This small molecule binds to this protein.
Small molecule (SMILES): CC(C)C[C@H](NC(=O)[C@@H]1CCCN1C(=O)[C@H](CC(C)C)NC(=O)[C@H](CC(=O)O)NC(=O)[C@H](CC1CCCCC1)NC(=O)[C@H](CCC(N)=O)NC(=O)/C=C/c1ccccc1)C(=O)O

Binding-site contacts:
Ligand atom C32 contacts residue PHE298 of chain 1.A at 3.8 Å (hydrophobic).
Ligand atom CE1 contacts residue VAL364 of chain 1.A at 3.8 Å (hydrophobic).
Ligand atom C3 contacts residue ARG385 of chain 1.A at 3.8 Å.
Ligand atom C contacts residue MET382 of chain 1.A at 3.8 Å (hydrophobic).
Ligand atom CD1 contacts residue GLY194 of chain 1.A at 3.7 Å.
Ligand atom CB contacts residue GLY194 of chain 1.A at 3.5 Å.
Ligand atom CA contacts residue PRO383 of chain 1.A at 3.8 Å (hydrophobic).
Ligand atom CB contacts residue MET382 of chain 1.A at 3.8 Å (hydrophobic).
Ligand atom C contacts residue GLY194 of chain 1.A at 3.7 Å.
Ligand atom N contacts residue MET382 of chain 1.A at 3.8 Å.
Ligand atom CG contacts residue HIS195 of chain 1.A at 3.6 Å.
Ligand atom O contacts residue MET384 of chain 1.A at 3.3 Å.
Ligand atom CD1 contacts residue THR192 of chain 1.A at 3.6 Å.
Ligand atom C31 contacts residue ARG385 of chain 1.A at 3.8 Å.
Ligand atom O contacts residue MET382 of chain 1.A at 3.6 Å.
Ligand atom CD1 contacts residue ARG196 of chain 1.A at 3.6 Å.
Ligand atom O contacts residue MET382 of chain 1.A at 3.5 Å.
Ligand atom C35 contacts residue ARG385 of chain 1.A at 3.7 Å.
Ligand atom CA contacts residue GLY194 of chain 1.A at 3.7 Å.
Ligand atom OE1 contacts residue TYR343 of chain 1.A at 3.5 Å.
Ligand atom C33 contacts residue PHE298 of chain 1.A at 3.7 Å (hydrophobic).
Ligand atom CD1 contacts residue HIS195 of chain 1.A at 3.6 Å.
Ligand atom CD2 contacts residue MET382 of chain 1.A at 3.8 Å (hydrophobic).
Ligand atom OE1 contacts residue MET384 of chain 1.A at 3.7 Å.
Ligand atom CA contacts residue GLY194 of chain 1.A at 3.7 Å.
Ligand atom CG contacts residue HIS195 of chain 1.A at 3.6 Å.
Ligand atom O contacts residue ARG385 of chain 1.A at 2.8 Å (salt-bridge).
Ligand atom OD1 contacts residue HIS195 of chain 1.A at 3.6 Å.
Ligand atom NE2 contacts residue PRO383 of chain 1.A at 3.2 Å (h-bond).
Ligand atom NE2 contacts residue MET382 of chain 1.A at 2.9 Å (h-bond).
Ligand atom CD2 contacts residue VAL267 of chain 1.A at 3.8 Å (hydrophobic).
Ligand atom CG contacts residue GLY194 of chain 1.A at 3.8 Å.
Ligand atom C36 contacts residue ARG385 of chain 1.A at 3.3 Å.
Ligand atom N contacts residue GLY194 of chain 1.A at 2.8 Å (h-bond).
Ligand atom N contacts residue PRO383 of chain 1.A at 3.2 Å (h-bond).
Ligand atom C1 contacts residue ARG385 of chain 1.A at 3.7 Å.
Ligand atom CD1 contacts residue PRO383 of chain 1.A at 3.5 Å (hydrophobic).
Ligand atom CB contacts residue PRO383 of chain 1.A at 3.3 Å (hydrophobic).
Ligand atom C contacts residue MET382 of chain 1.A at 3.6 Å (hydrophobic).
Ligand atom O contacts residue PRO262 of chain 1.A at 3.7 Å.

Sequence of chain 1.A:
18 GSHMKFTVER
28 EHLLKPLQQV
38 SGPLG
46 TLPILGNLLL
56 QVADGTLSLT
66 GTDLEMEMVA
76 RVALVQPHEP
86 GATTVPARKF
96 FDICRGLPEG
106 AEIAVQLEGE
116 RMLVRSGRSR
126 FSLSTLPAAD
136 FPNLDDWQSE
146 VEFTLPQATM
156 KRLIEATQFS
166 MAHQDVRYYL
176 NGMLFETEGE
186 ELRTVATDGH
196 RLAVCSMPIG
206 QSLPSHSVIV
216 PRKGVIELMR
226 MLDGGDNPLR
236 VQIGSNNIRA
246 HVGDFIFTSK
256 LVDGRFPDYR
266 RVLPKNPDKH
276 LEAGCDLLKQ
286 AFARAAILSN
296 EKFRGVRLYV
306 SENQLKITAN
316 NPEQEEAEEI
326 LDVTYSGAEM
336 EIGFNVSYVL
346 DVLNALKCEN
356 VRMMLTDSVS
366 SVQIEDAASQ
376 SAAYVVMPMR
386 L